Binding-site contacts:
Ligand atom C6 contacts residue CYS62 of chain 1.K at 4.1 Å (hydrophobic).
Ligand atom C2 contacts residue ASN107 of chain 1.K at 3.7 Å.
Ligand atom C4 contacts residue CA1 of chain 1.KA at 3.3 Å.
Ligand atom C3 contacts residue ASN107 of chain 1.K at 3.9 Å.
Ligand atom C3 contacts residue CA1 of chain 1.KA at 3.3 Å.
Ligand atom C6 contacts residue GLN53 of chain 1.K at 3.7 Å.
Ligand atom O6 contacts residue VAL101 of chain 1.K at 4.2 Å.
Ligand atom C4 contacts residue ASP100 of chain 1.K at 3.5 Å.
Ligand atom C5 contacts residue GLN53 of chain 1.K at 4.0 Å.
Ligand atom O5 contacts residue TYR36 of chain 1.K at 3.5 Å.
Ligand atom O5 contacts residue HIS50 of chain 1.K at 3.5 Å (h-bond).
Ligand atom C6 contacts residue ASP100 of chain 1.K at 3.5 Å.
Ligand atom C2 contacts residue TYR36 of chain 1.K at 3.4 Å (hydrophobic).
Ligand atom O4 contacts residue CA1 of chain 1.KA at 2.4 Å.
Ligand atom C2 contacts residue CA1 of chain 1.KA at 3.9 Å.
Ligand atom C1 contacts residue TYR36 of chain 1.K at 4.1 Å (hydrophobic).
Ligand atom O3 contacts residue THR104 of chain 1.K at 3.2 Å (h-bond).
Ligand atom O2 contacts residue TYR36 of chain 1.K at 4.1 Å.
Ligand atom C4 contacts residue TYR36 of chain 1.K at 4.0 Å (hydrophobic).
Ligand atom O1 contacts residue PRO38 of chain 1.K at 4.2 Å.
Ligand atom C5 contacts residue HIS50 of chain 1.K at 4.2 Å.
Ligand atom C5 contacts residue TYR36 of chain 1.K at 4.4 Å (hydrophobic).
Ligand atom O4 contacts residue THR104 of chain 1.K at 3.4 Å (h-bond).
Ligand atom O1 contacts residue TYR36 of chain 1.K at 3.7 Å.
Ligand atom O6 contacts residue GLN53 of chain 1.K at 2.6 Å (h-bond).
Ligand atom O3 contacts residue TYR36 of chain 1.K at 3.5 Å (h-bond).
Ligand atom C3 contacts residue TYR36 of chain 1.K at 3.8 Å (hydrophobic).
Ligand atom O5 contacts residue GLN53 of chain 1.K at 4.3 Å.
Ligand atom C4 contacts residue THR104 of chain 1.K at 3.4 Å.
Ligand atom O4 contacts residue ASP100 of chain 1.K at 2.6 Å (salt-bridge).
Ligand atom O1 contacts residue HIS50 of chain 1.K at 4.3 Å.
Ligand atom O4 contacts residue TYR36 of chain 1.K at 3.0 Å (h-bond).
Ligand atom O2 contacts residue ASN107 of chain 1.K at 3.0 Å (h-bond).
Ligand atom C6 contacts residue HIS50 of chain 1.K at 3.6 Å.
Ligand atom O3 contacts residue ASN107 of chain 1.K at 3.0 Å (h-bond).
Ligand atom O3 contacts residue CA1 of chain 1.KA at 2.4 Å.
Ligand atom C5 contacts residue ASP100 of chain 1.K at 4.1 Å.
Ligand atom C3 contacts residue THR104 of chain 1.K at 4.0 Å.
Ligand atom C6 contacts residue VAL101 of chain 1.K at 3.8 Å (hydrophobic).
Ligand atom O6 contacts residue HIS50 of chain 1.K at 2.7 Å (h-bond).

This small molecule binds to this protein.
Small molecule (SMILES): OC[C@H]1O[C@@H](O)[C@H](O)[C@@H](O)[C@H]1O

Sequence of chain 1.K:
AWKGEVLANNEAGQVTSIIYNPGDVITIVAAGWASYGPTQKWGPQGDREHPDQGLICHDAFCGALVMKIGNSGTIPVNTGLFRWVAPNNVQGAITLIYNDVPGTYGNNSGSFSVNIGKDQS